Sequence of chain 1.B:
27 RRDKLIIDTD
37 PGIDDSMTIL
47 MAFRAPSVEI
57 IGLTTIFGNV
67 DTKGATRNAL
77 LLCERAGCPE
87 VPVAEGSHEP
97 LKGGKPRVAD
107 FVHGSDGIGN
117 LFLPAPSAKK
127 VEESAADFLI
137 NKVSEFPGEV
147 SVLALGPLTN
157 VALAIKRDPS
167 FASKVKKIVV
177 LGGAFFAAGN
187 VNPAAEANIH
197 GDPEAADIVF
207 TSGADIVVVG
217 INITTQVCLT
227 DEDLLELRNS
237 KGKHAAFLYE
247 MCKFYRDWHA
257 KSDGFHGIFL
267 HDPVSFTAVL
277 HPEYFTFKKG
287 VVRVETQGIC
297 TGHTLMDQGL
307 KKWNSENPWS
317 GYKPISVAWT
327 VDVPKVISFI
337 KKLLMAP

A protein and the small-molecule ligand that binds it are described below.
Small molecule (SMILES): Nc1ncnc2[nH]cnc12

Binding-site contacts:
Ligand atom C5 contacts residue VAL108 of chain 1.B at 3.9 Å (hydrophobic).
Ligand atom C4 contacts residue VAL108 of chain 1.B at 4.1 Å (hydrophobic).
Ligand atom N3 contacts residue ALA193 of chain 1.B at 3.5 Å.
Ligand atom N6 contacts residue LYS307 of chain 1.A at 3.3 Å (salt-bridge).
Ligand atom N1 contacts residue TRP254 of chain 1.B at 4.5 Å.
Ligand atom N3 contacts residue ASN186 of chain 1.B at 4.5 Å.
Ligand atom C4 contacts residue ALA193 of chain 1.B at 3.9 Å (hydrophobic).
Ligand atom N9 contacts residue ALA193 of chain 1.B at 4.1 Å.
Ligand atom C5 contacts residue PHE107 of chain 1.B at 4.3 Å (hydrophobic).
Ligand atom N6 contacts residue ASN186 of chain 1.B at 3.8 Å.
Ligand atom N6 contacts residue VAL108 of chain 1.B at 4.2 Å.
Ligand atom N3 contacts residue ALA105 of chain 1.B at 3.8 Å.
Ligand atom N7 contacts residue VAL187 of chain 1.B at 4.2 Å.
Ligand atom N9 contacts residue VAL187 of chain 1.B at 4.1 Å.
Ligand atom N3 contacts residue VAL108 of chain 1.B at 4.3 Å.
Ligand atom C8 contacts residue VAL187 of chain 1.B at 4.0 Å (hydrophobic).
Ligand atom N1 contacts residue ASN186 of chain 1.B at 3.5 Å (h-bond).
Ligand atom C6 contacts residue VAL108 of chain 1.B at 3.8 Å (hydrophobic).
Ligand atom C2 contacts residue VAL108 of chain 1.B at 4.1 Å (hydrophobic).
Ligand atom C8 contacts residue PHE107 of chain 1.B at 3.6 Å (hydrophobic).
Ligand atom N9 contacts residue ALA105 of chain 1.B at 4.0 Å.
Ligand atom C6 contacts residue TRP254 of chain 1.B at 4.0 Å (hydrophobic).
Ligand atom N6 contacts residue TRP254 of chain 1.B at 3.2 Å (h-bond).
Ligand atom C5 contacts residue ASN186 of chain 1.B at 3.8 Å.
Ligand atom N1 contacts residue VAL108 of chain 1.B at 3.9 Å.
Ligand atom C8 contacts residue ASN186 of chain 1.B at 4.1 Å.
Ligand atom N7 contacts residue VAL108 of chain 1.B at 4.5 Å.
Ligand atom C2 contacts residue ASN186 of chain 1.B at 3.9 Å.
Ligand atom N9 contacts residue PHE107 of chain 1.B at 4.0 Å.
Ligand atom C6 contacts residue ASN186 of chain 1.B at 3.8 Å.
Ligand atom N7 contacts residue ASN186 of chain 1.B at 3.3 Å (h-bond).
Ligand atom C4 contacts residue ALA105 of chain 1.B at 4.0 Å (hydrophobic).
Ligand atom C2 contacts residue ALA193 of chain 1.B at 4.2 Å (hydrophobic).
Ligand atom N7 contacts residue PHE107 of chain 1.B at 3.8 Å.

Sequence of chain 1.A:
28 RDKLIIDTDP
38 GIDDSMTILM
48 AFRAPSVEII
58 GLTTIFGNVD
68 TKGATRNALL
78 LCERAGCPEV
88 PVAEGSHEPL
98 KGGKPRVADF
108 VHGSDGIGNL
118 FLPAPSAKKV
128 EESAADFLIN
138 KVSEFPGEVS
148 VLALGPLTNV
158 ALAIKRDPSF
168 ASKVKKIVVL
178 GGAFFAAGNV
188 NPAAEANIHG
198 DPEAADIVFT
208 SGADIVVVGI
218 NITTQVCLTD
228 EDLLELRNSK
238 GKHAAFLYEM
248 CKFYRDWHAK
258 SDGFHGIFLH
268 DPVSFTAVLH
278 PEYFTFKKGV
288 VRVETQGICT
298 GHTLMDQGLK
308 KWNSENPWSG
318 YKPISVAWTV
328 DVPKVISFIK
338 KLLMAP